The small molecule below binds the protein below.
Small molecule (SMILES): NCC(=O)O

Binding-site contacts:
Ligand atom N contacts residue PHE11 of chain 2.D at 4.4 Å.
Ligand atom CA contacts residue LEU10 of chain 2.D at 3.2 Å (hydrophobic).
Ligand atom CA contacts residue PHE11 of chain 2.D at 3.2 Å (hydrophobic).
Ligand atom O contacts residue VAL12 of chain 2.D at 3.9 Å.
Ligand atom C contacts residue PHE11 of chain 2.D at 3.8 Å (hydrophobic).
Ligand atom C contacts residue LEU10 of chain 2.D at 3.8 Å (hydrophobic).
Ligand atom N contacts residue LEU10 of chain 2.D at 3.6 Å (h-bond).
Ligand atom OXT contacts residue PHE11 of chain 2.D at 4.4 Å.
Ligand atom OXT contacts residue MPD1 of chain 2.LA at 3.9 Å.
Ligand atom O contacts residue PHE11 of chain 2.D at 3.7 Å.
Ligand atom N contacts residue MPD1 of chain 2.LA at 4.0 Å.
Ligand atom O contacts residue LEU10 of chain 2.D at 3.5 Å (h-bond).

Sequence of chain 2.D:
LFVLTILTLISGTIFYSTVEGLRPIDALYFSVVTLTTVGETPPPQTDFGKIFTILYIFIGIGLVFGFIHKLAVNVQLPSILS